Binding-site contacts:
Ligand atom OXT contacts residue GLU272 of chain 1.A at 3.2 Å (salt-bridge).
Ligand atom C contacts residue ASP176 of chain 1.A at 3.4 Å.
Ligand atom C contacts residue GLU272 of chain 1.A at 3.9 Å.
Ligand atom OXT contacts residue HIS239 of chain 1.A at 3.8 Å.
Ligand atom N contacts residue PHE245 of chain 1.A at 3.9 Å.
Ligand atom O contacts residue ASP176 of chain 1.A at 3.7 Å.
Ligand atom SD contacts residue TRP289 of chain 1.A at 3.8 Å.
Ligand atom CE contacts residue TYR131 of chain 1.A at 3.9 Å (hydrophobic).
Ligand atom CA contacts residue LEU139 of chain 1.A at 3.8 Å (hydrophobic).
Ligand atom N contacts residue CO1 of chain 1.C at 2.2 Å.
Ligand atom O contacts residue HIS246 of chain 1.A at 2.8 Å (h-bond).
Ligand atom CG contacts residue HIS148 of chain 1.A at 3.7 Å.
Ligand atom C contacts residue HIS239 of chain 1.A at 3.9 Å.
Ligand atom C contacts residue HIS246 of chain 1.A at 3.9 Å.
Ligand atom OXT contacts residue ASP165 of chain 1.A at 3.2 Å (salt-bridge).
Ligand atom O contacts residue CO1 of chain 1.B at 3.0 Å.
Ligand atom N contacts residue THR167 of chain 1.A at 3.1 Å (h-bond).
Ligand atom O contacts residue CO1 of chain 1.C at 4.0 Å.
Ligand atom CE contacts residue LEU139 of chain 1.A at 3.8 Å (hydrophobic).
Ligand atom N contacts residue ASP176 of chain 1.A at 3.1 Å (salt-bridge).
Ligand atom CA contacts residue ASP165 of chain 1.A at 3.2 Å.
Ligand atom C contacts residue CO1 of chain 1.B at 2.8 Å.
Ligand atom OXT contacts residue GLU303 of chain 1.A at 2.9 Å (salt-bridge).
Ligand atom CB contacts residue LEU139 of chain 1.A at 3.9 Å (hydrophobic).
Ligand atom OXT contacts residue CO1 of chain 1.B at 2.0 Å.
Ligand atom N contacts residue ASP165 of chain 1.A at 3.0 Å (salt-bridge).
Ligand atom SD contacts residue TYR131 of chain 1.A at 3.9 Å.
Ligand atom O contacts residue HIS239 of chain 1.A at 3.4 Å (h-bond).
Ligand atom CA contacts residue CO1 of chain 1.C at 2.9 Å.
Ligand atom N contacts residue LEU139 of chain 1.A at 3.7 Å.
Ligand atom CB contacts residue PHE245 of chain 1.A at 3.5 Å (hydrophobic).
Ligand atom CE contacts residue TRP289 of chain 1.A at 3.6 Å (hydrophobic).
Ligand atom OXT contacts residue ASP176 of chain 1.A at 3.0 Å (salt-bridge).
Ligand atom OXT contacts residue CO1 of chain 1.C at 2.0 Å.
Ligand atom SD contacts residue HIS246 of chain 1.A at 4.0 Å.
Ligand atom C contacts residue CO1 of chain 1.C at 2.9 Å.
Ligand atom CA contacts residue ASP176 of chain 1.A at 4.1 Å.
Ligand atom C contacts residue ASP165 of chain 1.A at 3.7 Å.
Ligand atom O contacts residue GLU272 of chain 1.A at 4.0 Å.
Ligand atom CB contacts residue HIS246 of chain 1.A at 4.1 Å.

Sequence of chain 1.A:
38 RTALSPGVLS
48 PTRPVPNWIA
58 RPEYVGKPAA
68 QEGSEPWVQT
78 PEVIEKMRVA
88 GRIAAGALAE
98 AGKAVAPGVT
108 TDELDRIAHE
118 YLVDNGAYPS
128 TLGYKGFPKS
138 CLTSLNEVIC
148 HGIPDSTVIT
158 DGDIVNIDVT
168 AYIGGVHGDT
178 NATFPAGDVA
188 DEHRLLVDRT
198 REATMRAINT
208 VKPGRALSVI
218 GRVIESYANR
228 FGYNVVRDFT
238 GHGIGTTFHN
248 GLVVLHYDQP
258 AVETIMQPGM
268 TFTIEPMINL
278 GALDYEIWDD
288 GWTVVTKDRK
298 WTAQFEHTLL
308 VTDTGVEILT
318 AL

This small molecule binds to this protein.
Small molecule (SMILES): CSCC[C@H](N)C(=O)O